Sequence of chain 1.A:
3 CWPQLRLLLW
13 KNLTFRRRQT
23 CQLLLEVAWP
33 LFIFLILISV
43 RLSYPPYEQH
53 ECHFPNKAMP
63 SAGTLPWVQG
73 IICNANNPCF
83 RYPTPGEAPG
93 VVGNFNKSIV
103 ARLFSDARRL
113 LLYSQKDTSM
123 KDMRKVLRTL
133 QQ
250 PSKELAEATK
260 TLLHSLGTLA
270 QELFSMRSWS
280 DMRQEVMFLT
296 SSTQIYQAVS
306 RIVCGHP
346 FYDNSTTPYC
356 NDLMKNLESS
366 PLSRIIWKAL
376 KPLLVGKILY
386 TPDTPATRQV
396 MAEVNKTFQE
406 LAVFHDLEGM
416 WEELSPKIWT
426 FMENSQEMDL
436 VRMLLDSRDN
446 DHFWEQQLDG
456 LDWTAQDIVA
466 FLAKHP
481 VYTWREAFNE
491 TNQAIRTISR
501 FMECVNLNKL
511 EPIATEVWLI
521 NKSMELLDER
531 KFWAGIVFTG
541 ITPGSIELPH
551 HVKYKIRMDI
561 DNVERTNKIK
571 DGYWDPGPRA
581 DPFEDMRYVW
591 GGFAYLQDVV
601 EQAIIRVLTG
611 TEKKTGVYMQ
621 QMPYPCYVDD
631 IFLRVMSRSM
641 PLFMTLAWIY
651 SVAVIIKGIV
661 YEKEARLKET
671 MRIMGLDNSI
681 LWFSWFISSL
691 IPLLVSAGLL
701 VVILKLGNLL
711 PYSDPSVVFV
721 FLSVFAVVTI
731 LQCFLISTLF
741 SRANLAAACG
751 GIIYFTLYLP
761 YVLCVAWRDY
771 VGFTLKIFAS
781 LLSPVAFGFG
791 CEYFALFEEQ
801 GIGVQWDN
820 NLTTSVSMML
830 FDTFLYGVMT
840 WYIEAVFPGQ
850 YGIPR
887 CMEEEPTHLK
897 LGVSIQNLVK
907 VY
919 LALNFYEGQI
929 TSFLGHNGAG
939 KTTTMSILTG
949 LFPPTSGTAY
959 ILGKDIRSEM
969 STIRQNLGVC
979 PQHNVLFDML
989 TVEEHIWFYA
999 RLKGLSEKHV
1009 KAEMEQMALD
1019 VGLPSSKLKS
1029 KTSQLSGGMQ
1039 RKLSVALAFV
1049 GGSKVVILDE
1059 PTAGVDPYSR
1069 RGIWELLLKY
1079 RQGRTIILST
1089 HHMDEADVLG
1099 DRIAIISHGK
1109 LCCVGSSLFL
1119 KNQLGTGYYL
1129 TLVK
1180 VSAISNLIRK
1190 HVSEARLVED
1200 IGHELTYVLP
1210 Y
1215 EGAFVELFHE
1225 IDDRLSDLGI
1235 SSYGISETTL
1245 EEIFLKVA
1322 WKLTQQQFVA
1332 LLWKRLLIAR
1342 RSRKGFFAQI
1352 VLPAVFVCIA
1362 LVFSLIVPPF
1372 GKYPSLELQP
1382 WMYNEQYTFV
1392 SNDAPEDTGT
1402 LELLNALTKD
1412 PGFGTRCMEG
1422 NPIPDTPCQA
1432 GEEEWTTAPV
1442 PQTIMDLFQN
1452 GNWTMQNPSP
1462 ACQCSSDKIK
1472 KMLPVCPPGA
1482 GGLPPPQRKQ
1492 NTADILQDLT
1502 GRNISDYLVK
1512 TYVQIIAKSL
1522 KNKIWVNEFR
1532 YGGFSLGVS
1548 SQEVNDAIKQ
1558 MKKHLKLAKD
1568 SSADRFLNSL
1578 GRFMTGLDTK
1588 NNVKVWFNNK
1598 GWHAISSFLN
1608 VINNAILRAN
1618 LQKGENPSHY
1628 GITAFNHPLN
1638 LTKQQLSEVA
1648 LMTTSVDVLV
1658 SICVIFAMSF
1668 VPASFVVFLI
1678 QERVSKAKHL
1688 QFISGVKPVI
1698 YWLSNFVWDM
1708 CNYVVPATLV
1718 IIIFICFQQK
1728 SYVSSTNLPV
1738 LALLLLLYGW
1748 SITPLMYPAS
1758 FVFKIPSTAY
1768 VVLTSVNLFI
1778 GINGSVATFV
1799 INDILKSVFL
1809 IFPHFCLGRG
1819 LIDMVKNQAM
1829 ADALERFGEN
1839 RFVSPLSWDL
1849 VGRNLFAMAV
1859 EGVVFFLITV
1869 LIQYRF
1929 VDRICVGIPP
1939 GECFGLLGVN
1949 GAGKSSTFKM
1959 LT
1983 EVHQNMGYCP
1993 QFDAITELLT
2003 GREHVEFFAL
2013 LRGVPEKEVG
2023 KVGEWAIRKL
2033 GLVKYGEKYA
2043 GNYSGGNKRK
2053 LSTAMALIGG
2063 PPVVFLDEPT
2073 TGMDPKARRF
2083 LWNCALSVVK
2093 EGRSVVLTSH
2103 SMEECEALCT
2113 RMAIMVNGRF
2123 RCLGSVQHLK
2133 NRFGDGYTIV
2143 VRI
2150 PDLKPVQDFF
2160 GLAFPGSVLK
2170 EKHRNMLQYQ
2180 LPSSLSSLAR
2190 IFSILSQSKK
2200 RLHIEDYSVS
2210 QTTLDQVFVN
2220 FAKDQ

The small molecule below binds the protein below.
Small molecule (SMILES): CC(=O)N[C@@H]1[C@@H](O)[C@H](O)[C@@H](CO)O[C@H]1O

Binding-site contacts:
Ligand atom O5 contacts residue ARG1834 of chain 1.A at 4.3 Å.
Ligand atom C3 contacts residue ARG1834 of chain 1.A at 4.2 Å.
Ligand atom C6 contacts residue ARG1834 of chain 1.A at 4.0 Å.
Ligand atom O5 contacts residue ASN1637 of chain 1.A at 2.4 Å (h-bond).
Ligand atom C8 contacts residue ASN1637 of chain 1.A at 4.4 Å.
Ligand atom N2 contacts residue ILE520 of chain 1.A at 4.2 Å.
Ligand atom C3 contacts residue ASN1637 of chain 1.A at 3.8 Å.
Ligand atom C1 contacts residue ASN1637 of chain 1.A at 1.4 Å.
Ligand atom C8 contacts residue ILE520 of chain 1.A at 3.7 Å (hydrophobic).
Ligand atom C7 contacts residue ASN1637 of chain 1.A at 3.2 Å.
Ligand atom C5 contacts residue ASN1637 of chain 1.A at 3.7 Å.
Ligand atom C4 contacts residue ARG1834 of chain 1.A at 3.9 Å.
Ligand atom O6 contacts residue ARG1834 of chain 1.A at 3.5 Å (salt-bridge).
Ligand atom C6 contacts residue ASN1637 of chain 1.A at 4.4 Å.
Ligand atom C7 contacts residue ILE520 of chain 1.A at 4.2 Å (hydrophobic).
Ligand atom O7 contacts residue ASN1637 of chain 1.A at 3.2 Å (h-bond).
Ligand atom C5 contacts residue ARG1834 of chain 1.A at 4.3 Å.
Ligand atom C4 contacts residue ASN1637 of chain 1.A at 4.2 Å.
Ligand atom C2 contacts residue ASN1637 of chain 1.A at 2.5 Å.
Ligand atom O3 contacts residue ARG1834 of chain 1.A at 3.7 Å.
Ligand atom N2 contacts residue ASN1637 of chain 1.A at 2.9 Å (h-bond).
Ligand atom C2 contacts residue ARG1834 of chain 1.A at 4.4 Å.